Binding-site contacts:
Ligand atom O5 contacts residue ASN72 of chain 1.B at 2.6 Å (h-bond).
Ligand atom C2 contacts residue ASN72 of chain 1.B at 2.6 Å.
Ligand atom C8 contacts residue ASN72 of chain 1.B at 3.2 Å.
Ligand atom O5 contacts residue MET104 of chain 1.B at 3.9 Å.
Ligand atom O5 contacts residue THR74 of chain 1.B at 4.5 Å.
Ligand atom O6 contacts residue ARG136 of chain 1.B at 4.3 Å.
Ligand atom C1 contacts residue ASN72 of chain 1.B at 1.6 Å.
Ligand atom C4 contacts residue ASN72 of chain 1.B at 4.5 Å.
Ligand atom C5 contacts residue ASN72 of chain 1.B at 3.9 Å.
Ligand atom C3 contacts residue ASN72 of chain 1.B at 4.0 Å.
Ligand atom C7 contacts residue ASN72 of chain 1.B at 3.5 Å.
Ligand atom N2 contacts residue ASN72 of chain 1.B at 3.0 Å (h-bond).
Ligand atom O7 contacts residue ASN72 of chain 1.B at 3.7 Å.
Ligand atom C1 contacts residue THR74 of chain 1.B at 3.6 Å.
Ligand atom O7 contacts residue HIS71 of chain 1.B at 4.4 Å.

The small molecule below binds the protein below.
Small molecule (SMILES): CC(=O)N[C@@H]1[C@@H](O)[C@H](O)[C@@H](CO)O[C@H]1O

Sequence of chain 1.B:
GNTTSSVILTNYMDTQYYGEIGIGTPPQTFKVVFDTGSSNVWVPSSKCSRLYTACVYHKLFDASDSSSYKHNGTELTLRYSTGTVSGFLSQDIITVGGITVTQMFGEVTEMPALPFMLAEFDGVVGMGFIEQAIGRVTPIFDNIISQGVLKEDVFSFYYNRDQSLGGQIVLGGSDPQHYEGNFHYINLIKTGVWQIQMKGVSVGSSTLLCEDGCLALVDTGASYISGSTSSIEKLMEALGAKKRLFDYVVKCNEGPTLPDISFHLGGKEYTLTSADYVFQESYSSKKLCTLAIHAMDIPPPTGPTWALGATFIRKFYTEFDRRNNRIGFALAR